This small molecule binds to this protein.
Small molecule (SMILES): CC(=O)N[C@@H]1[C@@H](O)[C@H](O)[C@@H](CO)O[C@H]1O

Sequence of chain 1.A:
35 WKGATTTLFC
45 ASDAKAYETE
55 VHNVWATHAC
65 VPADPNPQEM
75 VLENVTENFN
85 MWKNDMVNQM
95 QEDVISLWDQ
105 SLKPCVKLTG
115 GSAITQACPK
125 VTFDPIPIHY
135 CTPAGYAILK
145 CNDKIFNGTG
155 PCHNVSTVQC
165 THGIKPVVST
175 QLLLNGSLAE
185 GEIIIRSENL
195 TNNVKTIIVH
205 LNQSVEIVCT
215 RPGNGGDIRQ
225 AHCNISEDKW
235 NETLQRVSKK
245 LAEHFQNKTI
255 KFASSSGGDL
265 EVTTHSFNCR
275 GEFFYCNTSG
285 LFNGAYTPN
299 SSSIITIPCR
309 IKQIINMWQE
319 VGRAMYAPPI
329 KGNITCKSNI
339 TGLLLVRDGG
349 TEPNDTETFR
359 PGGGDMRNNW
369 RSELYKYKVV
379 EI

Binding-site contacts:
Ligand atom C6 contacts residue ASN235 of chain 1.A at 4.1 Å.
Ligand atom C1 contacts residue ASN235 of chain 1.A at 3.4 Å.
Ligand atom O4 contacts residue THR291 of chain 1.A at 3.9 Å.
Ligand atom O6 contacts residue GLN239 of chain 1.A at 2.7 Å (h-bond).
Ligand atom C5 contacts residue ASN235 of chain 1.A at 4.0 Å.
Ligand atom O7 contacts residue GLU231 of chain 1.A at 3.1 Å (salt-bridge).
Ligand atom C7 contacts residue GLU231 of chain 1.A at 3.2 Å.
Ligand atom O5 contacts residue TYR290 of chain 1.A at 4.5 Å.
Ligand atom O5 contacts residue ASN235 of chain 1.A at 2.8 Å (h-bond).
Ligand atom C6 contacts residue TYR290 of chain 1.A at 3.6 Å (hydrophobic).
Ligand atom O6 contacts residue THR291 of chain 1.A at 3.4 Å (h-bond).
Ligand atom C8 contacts residue GLU231 of chain 1.A at 3.2 Å.
Ligand atom C4 contacts residue GLN239 of chain 1.A at 4.4 Å.
Ligand atom C6 contacts residue THR291 of chain 1.A at 3.5 Å.
Ligand atom C6 contacts residue ALA289 of chain 1.A at 3.7 Å (hydrophobic).
Ligand atom N2 contacts residue GLU231 of chain 1.A at 4.0 Å.
Ligand atom C6 contacts residue GLN239 of chain 1.A at 4.1 Å.
Ligand atom C4 contacts residue ASN293 of chain 1.A at 4.4 Å.
Ligand atom O7 contacts residue ASN235 of chain 1.A at 4.0 Å.
Ligand atom O6 contacts residue ASN235 of chain 1.A at 3.6 Å.
Ligand atom O4 contacts residue ASN293 of chain 1.A at 3.4 Å (h-bond).
Ligand atom O7 contacts residue ASP232 of chain 1.A at 4.0 Å.
Ligand atom O3 contacts residue ASN293 of chain 1.A at 4.0 Å.
Ligand atom O6 contacts residue TYR290 of chain 1.A at 3.7 Å.
Ligand atom C2 contacts residue ASN235 of chain 1.A at 4.0 Å.